The small molecule below binds the protein below.
Small molecule (SMILES): CC(=O)N[C@H]1[C@H](O[C@H]2[C@H](O)[C@@H](NC(C)=O)CO[C@@H]2CO[C@@H]2O[C@@H](C)[C@@H](O)[C@@H](O)[C@@H]2O)O[C@H](CO)[C@@H](O[C@@H]2O[C@H](CO[C@H]3O[C@H](CO)[C@@H](O)[C@H](O)[C@@H]3O)[C@@H](O)[C@H](O[C@H]3O[C@H](CO)[C@@H](O)[C@H](O)[C@@H]3O[C@@H]3O[C@H](CO)[C@@H](O)[C@H](O)[C@H]3NC(C)=O)[C@@H]2O)[C@@H]1O

Sequence of chain 1.B:
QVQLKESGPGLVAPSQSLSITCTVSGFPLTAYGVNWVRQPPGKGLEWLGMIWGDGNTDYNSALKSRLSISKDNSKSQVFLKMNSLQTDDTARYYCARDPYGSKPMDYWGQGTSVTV

Binding-site contacts:
Ligand atom C8 contacts residue ASN255 of chain 1.D at 4.3 Å.
Ligand atom C2 contacts residue ASN255 of chain 1.D at 2.4 Å.
Ligand atom C8 contacts residue SER257 of chain 1.D at 4.2 Å.
Ligand atom C6 contacts residue ARG252 of chain 1.D at 4.2 Å.
Ligand atom C7 contacts residue ASN56 of chain 1.B at 4.1 Å.
Ligand atom C3 contacts residue ASN255 of chain 1.D at 3.8 Å.
Ligand atom C6 contacts residue FUC3 of chain 1.E at 3.2 Å.
Ligand atom C1 contacts residue SER257 of chain 1.D at 4.1 Å.
Ligand atom N2 contacts residue ASN255 of chain 1.D at 2.9 Å (h-bond).
Ligand atom C5 contacts residue ASN255 of chain 1.D at 3.6 Å.
Ligand atom C4 contacts residue ASN255 of chain 1.D at 4.1 Å.
Ligand atom N2 contacts residue SER257 of chain 1.D at 3.8 Å.
Ligand atom C7 contacts residue ASN255 of chain 1.D at 3.5 Å.
Ligand atom C1 contacts residue ASN255 of chain 1.D at 1.4 Å.
Ligand atom O7 contacts residue ASN255 of chain 1.D at 4.1 Å.
Ligand atom O5 contacts residue ASN255 of chain 1.D at 2.3 Å (h-bond).
Ligand atom O7 contacts residue ASN56 of chain 1.B at 3.1 Å (h-bond).
Ligand atom O6 contacts residue FUC3 of chain 1.E at 3.6 Å (h-bond).

Sequence of chain 1.D:
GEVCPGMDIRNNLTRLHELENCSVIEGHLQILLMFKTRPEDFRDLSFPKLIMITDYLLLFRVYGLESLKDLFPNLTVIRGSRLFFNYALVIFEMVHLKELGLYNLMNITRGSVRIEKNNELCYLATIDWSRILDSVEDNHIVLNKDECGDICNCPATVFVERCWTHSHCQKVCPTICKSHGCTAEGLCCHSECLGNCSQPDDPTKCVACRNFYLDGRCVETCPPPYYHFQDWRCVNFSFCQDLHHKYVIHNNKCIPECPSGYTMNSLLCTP